Sequence of chain 54.H:
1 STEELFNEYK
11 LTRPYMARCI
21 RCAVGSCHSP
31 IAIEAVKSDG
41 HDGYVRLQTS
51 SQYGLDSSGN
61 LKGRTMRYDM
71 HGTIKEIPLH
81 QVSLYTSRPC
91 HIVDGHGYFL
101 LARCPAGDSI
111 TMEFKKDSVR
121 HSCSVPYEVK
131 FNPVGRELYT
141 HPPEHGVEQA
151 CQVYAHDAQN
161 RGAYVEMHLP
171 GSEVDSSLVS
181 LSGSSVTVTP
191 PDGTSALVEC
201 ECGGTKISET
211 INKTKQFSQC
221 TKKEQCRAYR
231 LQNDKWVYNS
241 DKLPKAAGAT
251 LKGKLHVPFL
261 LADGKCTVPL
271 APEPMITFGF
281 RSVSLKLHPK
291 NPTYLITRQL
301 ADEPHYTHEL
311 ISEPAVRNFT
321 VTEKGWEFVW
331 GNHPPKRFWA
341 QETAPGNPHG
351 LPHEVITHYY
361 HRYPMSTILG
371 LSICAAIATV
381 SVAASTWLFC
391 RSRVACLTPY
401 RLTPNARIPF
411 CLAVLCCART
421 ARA

Binding-site contacts:
Ligand atom C7 contacts residue ASN212 of chain 54.H at 4.0 Å.
Ligand atom O6 contacts residue ASN212 of chain 54.H at 4.3 Å.
Ligand atom C5 contacts residue ASN212 of chain 54.H at 3.7 Å.
Ligand atom C1 contacts residue ILE211 of chain 54.H at 4.3 Å (hydrophobic).
Ligand atom C4 contacts residue ASN212 of chain 54.H at 4.2 Å.
Ligand atom C1 contacts residue ASN212 of chain 54.H at 1.4 Å.
Ligand atom N2 contacts residue ASN212 of chain 54.H at 2.9 Å (h-bond).
Ligand atom O5 contacts residue ASN212 of chain 54.H at 2.4 Å (h-bond).
Ligand atom N2 contacts residue ILE211 of chain 54.H at 4.5 Å.
Ligand atom C2 contacts residue ASN212 of chain 54.H at 2.5 Å.
Ligand atom C3 contacts residue ASN212 of chain 54.H at 3.8 Å.

A small-molecule ligand and the protein it binds are described below.
Small molecule (SMILES): CC(=O)N[C@@H]1[C@@H](O)[C@H](O)[C@@H](CO)O[C@H]1O